Sequence of chain 1.E:
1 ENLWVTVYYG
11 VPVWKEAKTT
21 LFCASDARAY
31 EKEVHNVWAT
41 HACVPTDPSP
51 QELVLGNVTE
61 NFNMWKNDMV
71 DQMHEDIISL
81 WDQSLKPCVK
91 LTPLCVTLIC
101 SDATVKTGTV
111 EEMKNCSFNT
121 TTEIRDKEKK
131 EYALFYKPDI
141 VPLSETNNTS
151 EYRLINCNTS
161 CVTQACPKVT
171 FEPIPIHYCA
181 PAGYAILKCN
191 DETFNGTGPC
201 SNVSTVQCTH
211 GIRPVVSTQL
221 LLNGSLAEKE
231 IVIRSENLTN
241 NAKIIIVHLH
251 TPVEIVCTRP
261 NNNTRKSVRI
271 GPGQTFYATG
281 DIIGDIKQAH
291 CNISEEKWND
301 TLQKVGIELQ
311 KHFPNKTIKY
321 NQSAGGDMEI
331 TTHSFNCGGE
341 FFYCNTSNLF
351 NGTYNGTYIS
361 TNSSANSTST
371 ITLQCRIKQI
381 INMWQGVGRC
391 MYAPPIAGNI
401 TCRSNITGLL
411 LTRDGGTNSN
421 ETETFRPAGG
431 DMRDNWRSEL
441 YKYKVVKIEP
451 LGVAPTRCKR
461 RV

A small-molecule ligand and the protein it binds are described below.
Small molecule (SMILES): CC(=O)N[C@H]1[C@H](O[C@H]2[C@H](O)[C@@H](NC(C)=O)CO[C@@H]2CO)O[C@H](CO)[C@@H](O)[C@@H]1O

Binding-site contacts:
Ligand atom C2 contacts residue ASN115 of chain 1.E at 2.4 Å.
Ligand atom O7 contacts residue TYR132 of chain 1.E at 3.6 Å.
Ligand atom N2 contacts residue TYR132 of chain 1.E at 4.2 Å.
Ligand atom C2 contacts residue TYR132 of chain 1.E at 4.3 Å (hydrophobic).
Ligand atom O7 contacts residue ASN115 of chain 1.E at 2.6 Å (h-bond).
Ligand atom C4 contacts residue TYR132 of chain 1.E at 4.5 Å (hydrophobic).
Ligand atom C8 contacts residue ASN115 of chain 1.E at 4.3 Å.
Ligand atom C5 contacts residue ASN115 of chain 1.E at 3.6 Å.
Ligand atom C7 contacts residue ASN115 of chain 1.E at 3.0 Å.
Ligand atom C8 contacts residue LEU134 of chain 1.E at 3.8 Å (hydrophobic).
Ligand atom O7 contacts residue THR104 of chain 1.E at 3.0 Å (h-bond).
Ligand atom C7 contacts residue TYR132 of chain 1.E at 3.7 Å (hydrophobic).
Ligand atom O5 contacts residue ASN115 of chain 1.E at 2.3 Å (h-bond).
Ligand atom C7 contacts residue LEU134 of chain 1.E at 4.1 Å (hydrophobic).
Ligand atom C3 contacts residue ASN115 of chain 1.E at 3.8 Å.
Ligand atom C8 contacts residue ASP281 of chain 1.E at 3.6 Å.
Ligand atom C4 contacts residue ASN115 of chain 1.E at 4.2 Å.
Ligand atom O4 contacts residue TYR132 of chain 1.E at 3.7 Å.
Ligand atom C7 contacts residue THR104 of chain 1.E at 3.5 Å.
Ligand atom C1 contacts residue TYR132 of chain 1.E at 3.9 Å (hydrophobic).
Ligand atom C8 contacts residue TYR132 of chain 1.E at 4.2 Å (hydrophobic).
Ligand atom C1 contacts residue ASN115 of chain 1.E at 1.4 Å.
Ligand atom C8 contacts residue THR104 of chain 1.E at 3.3 Å.
Ligand atom C3 contacts residue TYR132 of chain 1.E at 3.9 Å (hydrophobic).
Ligand atom O5 contacts residue TYR132 of chain 1.E at 4.3 Å.
Ligand atom N2 contacts residue ASN115 of chain 1.E at 2.9 Å (h-bond).
Ligand atom C8 contacts residue LYS130 of chain 1.E at 4.2 Å.
Ligand atom C5 contacts residue TYR132 of chain 1.E at 3.9 Å (hydrophobic).